Binding-site contacts:
Ligand atom S1 contacts residue HIS240 of chain 1.A at 3.6 Å (h-bond).
Ligand atom O2 contacts residue ASN210 of chain 1.A at 2.9 Å (h-bond).
Ligand atom C2 contacts residue TYR67 of chain 1.A at 3.8 Å (hydrophobic).
Ligand atom O1 contacts residue HIS116 of chain 1.A at 3.8 Å.
Ligand atom C1 contacts residue TYR67 of chain 1.A at 3.5 Å (hydrophobic).
Ligand atom C4 contacts residue ARG205 of chain 1.A at 3.5 Å.
Ligand atom S1 contacts residue HIS114 of chain 1.A at 4.0 Å.
Ligand atom C11 contacts residue ZN1 of chain 1.D at 3.5 Å.
Ligand atom C11 contacts residue ZN1 of chain 1.C at 3.3 Å.
Ligand atom C10 contacts residue ZN1 of chain 1.C at 4.2 Å.
Ligand atom C12 contacts residue ASN210 of chain 1.A at 4.1 Å.
Ligand atom C7 contacts residue PHE62 of chain 1.A at 4.0 Å (hydrophobic).
Ligand atom S1 contacts residue ZN1 of chain 1.C at 2.5 Å.
Ligand atom C5 contacts residue TYR67 of chain 1.A at 4.2 Å (hydrophobic).
Ligand atom C8 contacts residue HIS240 of chain 1.A at 4.1 Å.
Ligand atom S1 contacts residue CYS198 of chain 1.A at 3.8 Å.
Ligand atom C12 contacts residue PHE62 of chain 1.A at 3.5 Å (hydrophobic).
Ligand atom C11 contacts residue HIS116 of chain 1.A at 3.6 Å.
Ligand atom C11 contacts residue ASP118 of chain 1.A at 3.7 Å.
Ligand atom C7 contacts residue TRP87 of chain 1.A at 3.8 Å (hydrophobic).
Ligand atom C8 contacts residue TRP87 of chain 1.A at 4.1 Å (hydrophobic).
Ligand atom C7 contacts residue TYR67 of chain 1.A at 4.0 Å (hydrophobic).
Ligand atom O1 contacts residue PHE62 of chain 1.A at 3.2 Å.
Ligand atom C5 contacts residue HIS240 of chain 1.A at 3.6 Å.
Ligand atom S1 contacts residue HIS116 of chain 1.A at 3.7 Å.
Ligand atom C12 contacts residue HIS116 of chain 1.A at 3.8 Å.
Ligand atom C10 contacts residue HIS116 of chain 1.A at 4.2 Å.
Ligand atom O2 contacts residue PHE62 of chain 1.A at 3.6 Å.
Ligand atom C6 contacts residue TYR67 of chain 1.A at 3.8 Å (hydrophobic).
Ligand atom S1 contacts residue HIS179 of chain 1.A at 3.6 Å.
Ligand atom S1 contacts residue ZN1 of chain 1.D at 2.1 Å.
Ligand atom O2 contacts residue HIS116 of chain 1.A at 3.9 Å.
Ligand atom C3 contacts residue ARG205 of chain 1.A at 3.3 Å.
Ligand atom C2 contacts residue ARG205 of chain 1.A at 3.9 Å.
Ligand atom C9 contacts residue PHE62 of chain 1.A at 3.3 Å (hydrophobic).
Ligand atom C4 contacts residue TYR67 of chain 1.A at 4.4 Å (hydrophobic).
Ligand atom C4 contacts residue HIS240 of chain 1.A at 3.6 Å.
Ligand atom S1 contacts residue ASP118 of chain 1.A at 3.1 Å (salt-bridge).
Ligand atom C3 contacts residue TYR67 of chain 1.A at 4.3 Å (hydrophobic).
Ligand atom C10 contacts residue PHE62 of chain 1.A at 4.0 Å (hydrophobic).

This small molecule binds to this protein.
Small molecule (SMILES): O=C(O)[C@@H](CS)CCCc1ccccc1

Sequence of chain 1.A:
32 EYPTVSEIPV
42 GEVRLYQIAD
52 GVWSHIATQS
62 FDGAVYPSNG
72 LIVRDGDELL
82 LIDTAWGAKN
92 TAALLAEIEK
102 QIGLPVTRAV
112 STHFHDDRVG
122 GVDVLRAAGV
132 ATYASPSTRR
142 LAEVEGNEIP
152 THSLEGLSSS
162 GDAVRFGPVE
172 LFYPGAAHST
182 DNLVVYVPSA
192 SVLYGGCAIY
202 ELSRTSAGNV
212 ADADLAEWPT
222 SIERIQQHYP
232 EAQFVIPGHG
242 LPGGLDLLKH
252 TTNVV